Sequence of chain 10.C:
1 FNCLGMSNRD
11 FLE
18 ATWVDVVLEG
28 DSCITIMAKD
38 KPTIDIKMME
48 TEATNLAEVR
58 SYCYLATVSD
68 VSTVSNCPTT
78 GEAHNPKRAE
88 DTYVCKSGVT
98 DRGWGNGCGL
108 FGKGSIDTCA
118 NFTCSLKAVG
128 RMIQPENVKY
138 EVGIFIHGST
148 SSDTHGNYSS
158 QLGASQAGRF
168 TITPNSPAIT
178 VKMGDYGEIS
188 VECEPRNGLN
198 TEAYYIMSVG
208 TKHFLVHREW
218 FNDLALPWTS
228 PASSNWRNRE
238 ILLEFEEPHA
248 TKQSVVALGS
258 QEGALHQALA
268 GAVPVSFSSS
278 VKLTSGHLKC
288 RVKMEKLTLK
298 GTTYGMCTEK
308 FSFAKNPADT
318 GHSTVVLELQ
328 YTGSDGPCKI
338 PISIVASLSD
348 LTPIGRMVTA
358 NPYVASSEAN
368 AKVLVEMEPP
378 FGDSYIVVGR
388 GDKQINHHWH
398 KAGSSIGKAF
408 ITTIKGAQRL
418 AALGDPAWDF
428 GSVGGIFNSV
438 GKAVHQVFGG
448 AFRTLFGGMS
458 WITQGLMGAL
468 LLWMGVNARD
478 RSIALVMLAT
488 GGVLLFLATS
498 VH

Binding-site contacts:
Ligand atom C7 contacts residue ASN154 of chain 10.C at 4.0 Å.
Ligand atom C1 contacts residue ASN154 of chain 10.C at 1.4 Å.
Ligand atom C4 contacts residue ASN154 of chain 10.C at 4.2 Å.
Ligand atom O5 contacts residue ASN154 of chain 10.C at 2.4 Å (h-bond).
Ligand atom C2 contacts residue ASN154 of chain 10.C at 2.4 Å.
Ligand atom C3 contacts residue ASN154 of chain 10.C at 3.8 Å.
Ligand atom C8 contacts residue ASN154 of chain 10.C at 4.2 Å.
Ligand atom N2 contacts residue ASN154 of chain 10.C at 2.9 Å (h-bond).
Ligand atom C1 contacts residue SER157 of chain 10.C at 3.9 Å.
Ligand atom O5 contacts residue SER157 of chain 10.C at 3.8 Å.
Ligand atom C5 contacts residue ASN154 of chain 10.C at 3.7 Å.

A small-molecule ligand and the protein it binds are described below.
Small molecule (SMILES): CC(=O)N[C@@H]1[C@@H](O)[C@H](O)[C@@H](CO)O[C@H]1O